Binding-site contacts:
Ligand atom C4 contacts residue GLU265 of chain 1.F at 3.4 Å.
Ligand atom C7 contacts residue ASN266 of chain 1.F at 3.4 Å.
Ligand atom C5 contacts residue GLU265 of chain 1.F at 3.6 Å.
Ligand atom C2 contacts residue ASN266 of chain 1.F at 2.6 Å.
Ligand atom O6 contacts residue ASN264 of chain 1.F at 4.0 Å.
Ligand atom O5 contacts residue GLU265 of chain 1.F at 3.1 Å (salt-bridge).
Ligand atom C5 contacts residue ASN266 of chain 1.F at 3.6 Å.
Ligand atom C1 contacts residue GLU265 of chain 1.F at 3.8 Å.
Ligand atom O5 contacts residue ASN264 of chain 1.F at 4.0 Å.
Ligand atom C3 contacts residue GLU265 of chain 1.F at 4.0 Å.
Ligand atom O5 contacts residue ASN266 of chain 1.F at 2.3 Å (h-bond).
Ligand atom C2 contacts residue GLU265 of chain 1.F at 3.6 Å.
Ligand atom C8 contacts residue ASN266 of chain 1.F at 4.2 Å.
Ligand atom C3 contacts residue ASN266 of chain 1.F at 3.9 Å.
Ligand atom N2 contacts residue ASN266 of chain 1.F at 2.9 Å (h-bond).
Ligand atom O3 contacts residue GLU265 of chain 1.F at 4.3 Å.
Ligand atom O7 contacts residue ASN266 of chain 1.F at 3.9 Å.
Ligand atom C6 contacts residue GLU265 of chain 1.F at 3.8 Å.
Ligand atom O4 contacts residue GLU265 of chain 1.F at 4.5 Å.
Ligand atom C4 contacts residue ASN266 of chain 1.F at 4.3 Å.
Ligand atom C1 contacts residue ASN266 of chain 1.F at 1.4 Å.

The protein below binds the small molecule below.
Small molecule (SMILES): CC(=O)N[C@@H]1[C@@H](O)[C@H](O)[C@@H](CO)O[C@H]1O

Sequence of chain 1.F:
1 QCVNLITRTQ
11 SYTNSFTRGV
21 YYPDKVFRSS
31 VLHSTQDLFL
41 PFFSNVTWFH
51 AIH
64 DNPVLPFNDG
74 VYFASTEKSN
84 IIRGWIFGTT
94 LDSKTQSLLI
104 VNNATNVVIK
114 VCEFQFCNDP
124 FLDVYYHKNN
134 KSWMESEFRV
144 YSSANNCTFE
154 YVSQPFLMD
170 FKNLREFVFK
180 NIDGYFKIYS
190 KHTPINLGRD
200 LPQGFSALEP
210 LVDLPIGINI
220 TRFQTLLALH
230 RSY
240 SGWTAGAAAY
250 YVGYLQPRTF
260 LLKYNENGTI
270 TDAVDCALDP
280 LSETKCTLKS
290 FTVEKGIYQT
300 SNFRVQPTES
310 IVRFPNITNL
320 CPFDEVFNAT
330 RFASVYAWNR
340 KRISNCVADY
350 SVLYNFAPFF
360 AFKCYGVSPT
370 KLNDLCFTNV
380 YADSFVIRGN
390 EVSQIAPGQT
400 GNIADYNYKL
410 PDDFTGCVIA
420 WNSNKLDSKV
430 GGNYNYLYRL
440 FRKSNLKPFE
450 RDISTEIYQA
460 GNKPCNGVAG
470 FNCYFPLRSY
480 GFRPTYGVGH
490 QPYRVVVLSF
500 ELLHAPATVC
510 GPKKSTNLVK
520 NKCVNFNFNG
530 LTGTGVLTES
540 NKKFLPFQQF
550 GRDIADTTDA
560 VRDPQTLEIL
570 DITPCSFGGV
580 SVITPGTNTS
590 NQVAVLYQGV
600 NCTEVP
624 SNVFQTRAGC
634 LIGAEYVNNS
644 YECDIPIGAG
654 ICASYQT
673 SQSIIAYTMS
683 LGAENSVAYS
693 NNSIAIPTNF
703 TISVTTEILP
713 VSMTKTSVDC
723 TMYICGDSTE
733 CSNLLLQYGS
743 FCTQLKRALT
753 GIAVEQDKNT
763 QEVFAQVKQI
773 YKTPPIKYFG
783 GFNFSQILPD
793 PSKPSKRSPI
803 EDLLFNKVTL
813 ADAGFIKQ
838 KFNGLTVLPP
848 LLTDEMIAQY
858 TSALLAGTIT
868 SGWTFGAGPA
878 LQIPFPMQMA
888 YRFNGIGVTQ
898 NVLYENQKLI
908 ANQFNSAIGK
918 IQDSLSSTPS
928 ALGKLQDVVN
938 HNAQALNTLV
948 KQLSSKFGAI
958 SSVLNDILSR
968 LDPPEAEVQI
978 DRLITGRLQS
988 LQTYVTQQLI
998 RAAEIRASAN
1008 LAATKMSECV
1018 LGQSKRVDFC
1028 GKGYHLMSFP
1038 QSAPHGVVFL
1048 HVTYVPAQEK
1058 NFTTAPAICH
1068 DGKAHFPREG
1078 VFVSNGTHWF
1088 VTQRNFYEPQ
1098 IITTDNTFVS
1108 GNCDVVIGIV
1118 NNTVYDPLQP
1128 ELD